Binding-site contacts:
Ligand atom C15 contacts residue HIS163 of chain 1.A at 4.0 Å.
Ligand atom C4 contacts residue SER46 of chain 1.A at 3.7 Å.
Ligand atom C12 contacts residue CSO145 of chain 1.A at 4.2 Å.
Ligand atom C12 contacts residue GLU166 of chain 1.A at 4.2 Å.
Ligand atom N1 contacts residue SER46 of chain 1.A at 3.3 Å (h-bond).
Ligand atom C13 contacts residue MET165 of chain 1.A at 4.3 Å (hydrophobic).
Ligand atom N3 contacts residue PHE140 of chain 1.A at 3.4 Å.
Ligand atom C15 contacts residue ASN142 of chain 1.A at 4.2 Å.
Ligand atom C13 contacts residue CSO145 of chain 1.A at 3.5 Å.
Ligand atom O1 contacts residue SER46 of chain 1.A at 3.9 Å.
Ligand atom C15 contacts residue LEU141 of chain 1.A at 3.3 Å (hydrophobic).
Ligand atom C16 contacts residue ASN142 of chain 1.A at 3.8 Å.
Ligand atom C14 contacts residue GLU166 of chain 1.A at 3.9 Å.
Ligand atom C11 contacts residue ASN142 of chain 1.A at 3.8 Å.
Ligand atom C3 contacts residue GLN189 of chain 1.A at 3.0 Å.
Ligand atom C16 contacts residue LEU141 of chain 1.A at 3.6 Å (hydrophobic).
Ligand atom C2 contacts residue SER46 of chain 1.A at 3.7 Å.
Ligand atom C16 contacts residue PHE140 of chain 1.A at 4.2 Å (hydrophobic).
Ligand atom C14 contacts residue SER144 of chain 1.A at 4.0 Å.
Ligand atom N3 contacts residue SER144 of chain 1.A at 3.3 Å (h-bond).
Ligand atom C14 contacts residue HIS164 of chain 1.A at 3.9 Å.
Ligand atom N2 contacts residue ASN142 of chain 1.A at 3.6 Å (h-bond).
Ligand atom N1 contacts residue GLN189 of chain 1.A at 4.0 Å.
Ligand atom N3 contacts residue HIS163 of chain 1.A at 2.8 Å (h-bond).
Ligand atom C15 contacts residue GLU166 of chain 1.A at 4.0 Å.
Ligand atom C2 contacts residue GLN189 of chain 1.A at 4.1 Å.
Ligand atom C14 contacts residue CSO145 of chain 1.A at 3.5 Å.
Ligand atom C16 contacts residue GLU166 of chain 1.A at 3.8 Å.
Ligand atom N3 contacts residue LEU141 of chain 1.A at 3.8 Å.
Ligand atom C13 contacts residue HIS163 of chain 1.A at 4.3 Å.
Ligand atom C10 contacts residue ASN142 of chain 1.A at 3.4 Å.
Ligand atom C13 contacts residue GLU166 of chain 1.A at 4.0 Å.
Ligand atom C14 contacts residue MET165 of chain 1.A at 4.0 Å (hydrophobic).
Ligand atom C13 contacts residue HIS164 of chain 1.A at 4.0 Å.
Ligand atom C6 contacts residue ASN142 of chain 1.A at 2.7 Å.
Ligand atom C15 contacts residue PHE140 of chain 1.A at 3.4 Å (hydrophobic).
Ligand atom C14 contacts residue HIS163 of chain 1.A at 2.9 Å.
Ligand atom C15 contacts residue SER144 of chain 1.A at 3.8 Å.
Ligand atom N3 contacts residue GLU166 of chain 1.A at 4.1 Å.
Ligand atom C7 contacts residue ASN142 of chain 1.A at 3.4 Å.

A protein and the small-molecule ligand that binds it are described below.
Small molecule (SMILES): CC(C)NC(=O)c1ccc(C#Cc2ccncc2)cn1

Sequence of chain 1.A:
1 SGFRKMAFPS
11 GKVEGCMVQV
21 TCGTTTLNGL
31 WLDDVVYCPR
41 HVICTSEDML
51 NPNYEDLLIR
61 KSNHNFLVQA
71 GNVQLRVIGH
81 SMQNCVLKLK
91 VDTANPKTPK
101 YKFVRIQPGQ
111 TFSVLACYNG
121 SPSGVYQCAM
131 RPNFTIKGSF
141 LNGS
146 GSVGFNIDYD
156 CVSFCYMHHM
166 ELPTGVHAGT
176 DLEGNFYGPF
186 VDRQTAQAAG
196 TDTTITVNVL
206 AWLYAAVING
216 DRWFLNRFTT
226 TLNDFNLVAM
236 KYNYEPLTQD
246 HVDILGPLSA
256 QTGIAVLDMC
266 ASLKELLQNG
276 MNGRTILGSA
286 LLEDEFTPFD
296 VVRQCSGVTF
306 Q